This protein binds this small molecule.
Small molecule (SMILES): CC(=O)N[C@H]1[C@H](O[C@H]2[C@H](O)[C@@H](NC(C)=O)CO[C@@H]2CO)O[C@H](CO)[C@@H](O[C@@H]2O[C@H](CO)[C@@H](O)[C@H](O)[C@@H]2O)[C@@H]1O

Binding-site contacts:
Ligand atom C8 contacts residue ASN1108 of chain 1.A at 4.5 Å.
Ligand atom C2 contacts residue ASN1108 of chain 1.A at 2.5 Å.
Ligand atom N2 contacts residue ASN1108 of chain 1.A at 3.0 Å (h-bond).
Ligand atom C3 contacts residue ASN1108 of chain 1.A at 3.8 Å.
Ligand atom C4 contacts residue ASN1108 of chain 1.A at 4.2 Å.
Ligand atom C5 contacts residue ASN1108 of chain 1.A at 3.6 Å.
Ligand atom C7 contacts residue ASN1108 of chain 1.A at 3.6 Å.
Ligand atom O7 contacts residue ASN1108 of chain 1.A at 3.9 Å.
Ligand atom C1 contacts residue ASN1108 of chain 1.A at 1.4 Å.
Ligand atom O5 contacts residue ASN1108 of chain 1.A at 2.3 Å (h-bond).
Ligand atom C8 contacts residue ILE1106 of chain 1.A at 4.0 Å (hydrophobic).

Sequence of chain 1.A:
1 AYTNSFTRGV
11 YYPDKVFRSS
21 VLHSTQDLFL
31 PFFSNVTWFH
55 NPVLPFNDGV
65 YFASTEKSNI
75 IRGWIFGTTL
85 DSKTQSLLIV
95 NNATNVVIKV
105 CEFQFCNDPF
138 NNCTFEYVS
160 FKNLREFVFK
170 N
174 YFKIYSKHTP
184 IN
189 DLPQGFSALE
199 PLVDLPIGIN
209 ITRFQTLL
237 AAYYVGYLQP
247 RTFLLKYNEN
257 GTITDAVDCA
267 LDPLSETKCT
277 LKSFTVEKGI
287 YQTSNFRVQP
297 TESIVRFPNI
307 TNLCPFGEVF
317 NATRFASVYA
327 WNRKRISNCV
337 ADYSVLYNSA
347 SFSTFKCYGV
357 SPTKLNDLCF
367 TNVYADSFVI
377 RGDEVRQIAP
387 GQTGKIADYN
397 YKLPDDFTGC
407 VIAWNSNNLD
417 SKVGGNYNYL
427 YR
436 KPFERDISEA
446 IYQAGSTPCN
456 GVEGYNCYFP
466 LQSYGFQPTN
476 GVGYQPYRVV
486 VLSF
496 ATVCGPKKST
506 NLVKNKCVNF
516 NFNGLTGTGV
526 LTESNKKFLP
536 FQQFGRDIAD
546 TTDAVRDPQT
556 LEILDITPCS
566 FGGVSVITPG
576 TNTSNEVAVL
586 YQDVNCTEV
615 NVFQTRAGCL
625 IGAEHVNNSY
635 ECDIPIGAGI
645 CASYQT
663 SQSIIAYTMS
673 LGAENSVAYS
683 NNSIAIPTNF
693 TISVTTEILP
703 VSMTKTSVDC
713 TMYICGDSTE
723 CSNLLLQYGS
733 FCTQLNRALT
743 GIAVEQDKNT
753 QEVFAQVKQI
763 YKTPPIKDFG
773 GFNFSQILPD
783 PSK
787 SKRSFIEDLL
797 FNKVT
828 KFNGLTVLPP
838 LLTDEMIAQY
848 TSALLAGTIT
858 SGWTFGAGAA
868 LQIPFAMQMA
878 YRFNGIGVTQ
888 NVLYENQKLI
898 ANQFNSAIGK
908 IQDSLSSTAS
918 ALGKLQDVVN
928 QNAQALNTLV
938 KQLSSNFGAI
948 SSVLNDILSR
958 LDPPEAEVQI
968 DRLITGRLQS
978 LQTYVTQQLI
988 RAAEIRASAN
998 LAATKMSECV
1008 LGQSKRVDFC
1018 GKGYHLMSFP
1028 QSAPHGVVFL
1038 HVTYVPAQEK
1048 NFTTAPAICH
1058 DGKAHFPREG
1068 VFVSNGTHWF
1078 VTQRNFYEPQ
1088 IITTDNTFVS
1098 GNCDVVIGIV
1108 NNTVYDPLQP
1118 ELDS